Sequence of chain 1.B:
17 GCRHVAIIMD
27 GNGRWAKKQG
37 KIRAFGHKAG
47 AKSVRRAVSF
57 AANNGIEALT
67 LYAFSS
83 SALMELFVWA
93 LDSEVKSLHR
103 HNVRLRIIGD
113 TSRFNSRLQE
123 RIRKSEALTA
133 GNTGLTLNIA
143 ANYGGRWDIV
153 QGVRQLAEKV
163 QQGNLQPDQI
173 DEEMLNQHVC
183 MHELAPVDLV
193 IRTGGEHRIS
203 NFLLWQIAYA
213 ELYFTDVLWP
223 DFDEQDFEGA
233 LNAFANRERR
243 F

Binding-site contacts:
Ligand atom CAK contacts residue ASN28 of chain 1.B at 3.4 Å.
Ligand atom OAE contacts residue SER71 of chain 1.B at 2.6 Å (h-bond).
Ligand atom CAW contacts residue VAL50 of chain 1.B at 3.8 Å (hydrophobic).
Ligand atom CAT contacts residue B081 of chain 1.G at 3.8 Å.
Ligand atom CAR contacts residue ASN28 of chain 1.B at 3.5 Å.
Ligand atom OAC contacts residue ASN28 of chain 1.B at 2.9 Å.
Ligand atom CAS contacts residue ASN28 of chain 1.B at 2.9 Å.
Ligand atom CAL contacts residue HIS43 of chain 1.B at 3.2 Å.
Ligand atom CAR contacts residue HIS43 of chain 1.B at 3.8 Å.
Ligand atom CAT contacts residue MET25 of chain 1.B at 3.8 Å (hydrophobic).
Ligand atom OAF contacts residue SER71 of chain 1.B at 3.8 Å.
Ligand atom CAP contacts residue ASN28 of chain 1.B at 3.2 Å.
Ligand atom CAP contacts residue MET25 of chain 1.B at 3.3 Å (hydrophobic).
Ligand atom CAK contacts residue ALA69 of chain 1.B at 3.7 Å (hydrophobic).
Ligand atom PBB contacts residue HIS43 of chain 1.B at 3.7 Å.
Ligand atom OAG contacts residue GLY27 of chain 1.B at 3.0 Å (h-bond).
Ligand atom OAB contacts residue ASN28 of chain 1.B at 3.5 Å (h-bond).
Ligand atom PBC contacts residue ASN28 of chain 1.B at 3.7 Å.
Ligand atom OAB contacts residue GLY29 of chain 1.B at 2.8 Å (h-bond).
Ligand atom CAU contacts residue PHE70 of chain 1.B at 3.4 Å (hydrophobic).
Ligand atom CAX contacts residue ASN28 of chain 1.B at 2.9 Å.
Ligand atom CAN contacts residue B081 of chain 1.G at 3.3 Å.
Ligand atom OAF contacts residue ASP26 of chain 1.B at 3.3 Å (salt-bridge).
Ligand atom OAG contacts residue ASN28 of chain 1.B at 2.7 Å (h-bond).
Ligand atom CAP contacts residue ALA69 of chain 1.B at 3.8 Å (hydrophobic).
Ligand atom CAI contacts residue B081 of chain 1.G at 3.7 Å.
Ligand atom OAG contacts residue ASP26 of chain 1.B at 3.8 Å.
Ligand atom CAM contacts residue ASN28 of chain 1.B at 3.4 Å.
Ligand atom CAZ contacts residue ASN28 of chain 1.B at 3.6 Å.
Ligand atom CAV contacts residue ASN28 of chain 1.B at 3.2 Å.
Ligand atom CAM contacts residue MET25 of chain 1.B at 3.5 Å (hydrophobic).
Ligand atom OAD contacts residue B081 of chain 1.G at 3.5 Å.
Ligand atom OAF contacts residue PHE70 of chain 1.B at 2.4 Å (h-bond).
Ligand atom OAD contacts residue HIS43 of chain 1.B at 2.7 Å (h-bond).
Ligand atom PBC contacts residue PHE70 of chain 1.B at 3.6 Å.
Ligand atom OAC contacts residue HIS43 of chain 1.B at 3.2 Å.
Ligand atom CAK contacts residue MET25 of chain 1.B at 3.2 Å (hydrophobic).
Ligand atom CAM contacts residue PHE70 of chain 1.B at 3.4 Å (hydrophobic).
Ligand atom CAU contacts residue B081 of chain 1.G at 3.7 Å.
Ligand atom CAL contacts residue ALA47 of chain 1.B at 3.8 Å (hydrophobic).

This protein binds this small molecule.
Small molecule (SMILES): O=P(O)(O)C(O)(Cc1cccc(-c2cccc(-c3ccccc3)c2)c1)P(=O)(O)O